This small molecule binds to this protein.
Small molecule (SMILES): CN1CCN(NC(=S)Nc2ccc(S(N)(=O)=O)cc2)CC1

Sequence of chain 1.A:
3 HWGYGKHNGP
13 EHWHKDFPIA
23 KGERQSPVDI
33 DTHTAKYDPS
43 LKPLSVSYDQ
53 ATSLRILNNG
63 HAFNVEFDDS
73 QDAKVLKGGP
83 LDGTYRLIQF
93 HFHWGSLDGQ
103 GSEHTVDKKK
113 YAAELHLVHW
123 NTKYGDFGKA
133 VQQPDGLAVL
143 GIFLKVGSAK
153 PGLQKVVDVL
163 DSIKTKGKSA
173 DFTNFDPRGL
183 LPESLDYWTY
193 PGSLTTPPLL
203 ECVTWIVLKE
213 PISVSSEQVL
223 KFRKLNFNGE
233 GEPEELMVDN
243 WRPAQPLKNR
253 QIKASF

Binding-site contacts:
Ligand atom O14 contacts residue HIS118 of chain 1.A at 3.3 Å (h-bond).
Ligand atom C3 contacts residue LEU196 of chain 1.A at 3.9 Å (hydrophobic).
Ligand atom N17 contacts residue PHE129 of chain 1.A at 3.7 Å.
Ligand atom C2 contacts residue VAL120 of chain 1.A at 3.6 Å (hydrophobic).
Ligand atom O13 contacts residue SER195 of chain 1.A at 3.9 Å.
Ligand atom C1 contacts residue LEU196 of chain 1.A at 4.0 Å (hydrophobic).
Ligand atom O13 contacts residue TRP207 of chain 1.A at 3.5 Å.
Ligand atom C22 contacts residue PRO200 of chain 1.A at 3.9 Å (hydrophobic).
Ligand atom S7 contacts residue THR197 of chain 1.A at 3.9 Å.
Ligand atom C3 contacts residue GLN91 of chain 1.A at 4.0 Å.
Ligand atom C16 contacts residue PHE129 of chain 1.A at 3.6 Å (hydrophobic).
Ligand atom C2 contacts residue LEU196 of chain 1.A at 3.9 Å (hydrophobic).
Ligand atom C6 contacts residue LEU196 of chain 1.A at 3.9 Å (hydrophobic).
Ligand atom C4 contacts residue LEU196 of chain 1.A at 4.0 Å (hydrophobic).
Ligand atom C2 contacts residue HIS93 of chain 1.A at 4.0 Å.
Ligand atom N15 contacts residue THR197 of chain 1.A at 2.9 Å (h-bond).
Ligand atom C23 contacts residue PHE129 of chain 1.A at 3.8 Å (hydrophobic).
Ligand atom O13 contacts residue ZN1 of chain 1.B at 4.1 Å.
Ligand atom S7 contacts residue HIS118 of chain 1.A at 3.9 Å.
Ligand atom O14 contacts residue VAL120 of chain 1.A at 3.9 Å.
Ligand atom C6 contacts residue THR198 of chain 1.A at 3.2 Å.
Ligand atom O13 contacts residue LEU196 of chain 1.A at 3.3 Å.
Ligand atom S7 contacts residue HIS93 of chain 1.A at 3.8 Å.
Ligand atom C5 contacts residue THR198 of chain 1.A at 3.3 Å.
Ligand atom C5 contacts residue LEU196 of chain 1.A at 3.9 Å (hydrophobic).
Ligand atom O14 contacts residue HIS93 of chain 1.A at 3.3 Å.
Ligand atom O13 contacts residue THR197 of chain 1.A at 3.0 Å (h-bond).
Ligand atom C24 contacts residue PRO200 of chain 1.A at 3.8 Å (hydrophobic).
Ligand atom N15 contacts residue HIS93 of chain 1.A at 3.2 Å (h-bond).
Ligand atom N15 contacts residue HIS95 of chain 1.A at 3.4 Å (h-bond).
Ligand atom C1 contacts residue HIS93 of chain 1.A at 3.9 Å.
Ligand atom O14 contacts residue ZN1 of chain 1.B at 3.0 Å.
Ligand atom N15 contacts residue ZN1 of chain 1.B at 2.0 Å.
Ligand atom C3 contacts residue VAL120 of chain 1.A at 4.0 Å (hydrophobic).
Ligand atom O14 contacts residue TRP207 of chain 1.A at 3.9 Å.
Ligand atom N15 contacts residue HIS118 of chain 1.A at 3.4 Å (h-bond).
Ligand atom S7 contacts residue ZN1 of chain 1.B at 3.0 Å.
Ligand atom O14 contacts residue VAL141 of chain 1.A at 3.8 Å.
Ligand atom S25 contacts residue PHE129 of chain 1.A at 3.5 Å.
Ligand atom S25 contacts residue GLN91 of chain 1.A at 3.3 Å (h-bond).